Sequence of chain 59.S:
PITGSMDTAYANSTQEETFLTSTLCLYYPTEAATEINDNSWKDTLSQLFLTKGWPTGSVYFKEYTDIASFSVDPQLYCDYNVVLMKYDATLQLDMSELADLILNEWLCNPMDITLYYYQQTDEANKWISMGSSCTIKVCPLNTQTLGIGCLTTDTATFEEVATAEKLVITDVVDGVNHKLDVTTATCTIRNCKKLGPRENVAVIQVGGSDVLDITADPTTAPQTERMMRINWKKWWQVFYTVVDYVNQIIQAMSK

This small molecule binds to this protein.
Small molecule (SMILES): CC(=O)N[C@H]1[C@H](O[C@H]2[C@H](O)[C@@H](NC(C)=O)CO[C@@H]2CO)O[C@H](CO)[C@@H](O)[C@@H]1O

Binding-site contacts:
Ligand atom C1 contacts residue ASN19 of chain 59.S at 1.9 Å.
Ligand atom C2 contacts residue ASN19 of chain 59.S at 3.4 Å.
Ligand atom C5 contacts residue ASN19 of chain 59.S at 3.4 Å.
Ligand atom N2 contacts residue ASN19 of chain 59.S at 4.1 Å.
Ligand atom O6 contacts residue ASN19 of chain 59.S at 4.4 Å.
Ligand atom O5 contacts residue ASN19 of chain 59.S at 2.2 Å (h-bond).
Ligand atom C3 contacts residue ASN19 of chain 59.S at 4.4 Å.
Ligand atom C8 contacts residue TYR17 of chain 59.S at 4.2 Å (hydrophobic).
Ligand atom C6 contacts residue ASN19 of chain 59.S at 4.1 Å.